This protein binds this small molecule.
Small molecule (SMILES): CC(=O)N[C@@H]1[C@@H](O)[C@H](O)[C@@H](CO)O[C@H]1O

Binding-site contacts:
Ligand atom C3 contacts residue ASN1134 of chain 1.A at 3.9 Å.
Ligand atom C2 contacts residue ASN1134 of chain 1.A at 2.6 Å.
Ligand atom C1 contacts residue ASN1134 of chain 1.A at 1.4 Å.
Ligand atom O5 contacts residue ASN1134 of chain 1.A at 2.3 Å (h-bond).
Ligand atom C8 contacts residue ASN1134 of chain 1.A at 3.3 Å.
Ligand atom O7 contacts residue ASN1134 of chain 1.A at 3.7 Å.
Ligand atom C7 contacts residue ASN1134 of chain 1.A at 2.9 Å.
Ligand atom C5 contacts residue ASN1134 of chain 1.A at 3.6 Å.
Ligand atom N2 contacts residue ASN1134 of chain 1.A at 2.4 Å (h-bond).
Ligand atom C4 contacts residue ASN1134 of chain 1.A at 4.2 Å.

Sequence of chain 1.A:
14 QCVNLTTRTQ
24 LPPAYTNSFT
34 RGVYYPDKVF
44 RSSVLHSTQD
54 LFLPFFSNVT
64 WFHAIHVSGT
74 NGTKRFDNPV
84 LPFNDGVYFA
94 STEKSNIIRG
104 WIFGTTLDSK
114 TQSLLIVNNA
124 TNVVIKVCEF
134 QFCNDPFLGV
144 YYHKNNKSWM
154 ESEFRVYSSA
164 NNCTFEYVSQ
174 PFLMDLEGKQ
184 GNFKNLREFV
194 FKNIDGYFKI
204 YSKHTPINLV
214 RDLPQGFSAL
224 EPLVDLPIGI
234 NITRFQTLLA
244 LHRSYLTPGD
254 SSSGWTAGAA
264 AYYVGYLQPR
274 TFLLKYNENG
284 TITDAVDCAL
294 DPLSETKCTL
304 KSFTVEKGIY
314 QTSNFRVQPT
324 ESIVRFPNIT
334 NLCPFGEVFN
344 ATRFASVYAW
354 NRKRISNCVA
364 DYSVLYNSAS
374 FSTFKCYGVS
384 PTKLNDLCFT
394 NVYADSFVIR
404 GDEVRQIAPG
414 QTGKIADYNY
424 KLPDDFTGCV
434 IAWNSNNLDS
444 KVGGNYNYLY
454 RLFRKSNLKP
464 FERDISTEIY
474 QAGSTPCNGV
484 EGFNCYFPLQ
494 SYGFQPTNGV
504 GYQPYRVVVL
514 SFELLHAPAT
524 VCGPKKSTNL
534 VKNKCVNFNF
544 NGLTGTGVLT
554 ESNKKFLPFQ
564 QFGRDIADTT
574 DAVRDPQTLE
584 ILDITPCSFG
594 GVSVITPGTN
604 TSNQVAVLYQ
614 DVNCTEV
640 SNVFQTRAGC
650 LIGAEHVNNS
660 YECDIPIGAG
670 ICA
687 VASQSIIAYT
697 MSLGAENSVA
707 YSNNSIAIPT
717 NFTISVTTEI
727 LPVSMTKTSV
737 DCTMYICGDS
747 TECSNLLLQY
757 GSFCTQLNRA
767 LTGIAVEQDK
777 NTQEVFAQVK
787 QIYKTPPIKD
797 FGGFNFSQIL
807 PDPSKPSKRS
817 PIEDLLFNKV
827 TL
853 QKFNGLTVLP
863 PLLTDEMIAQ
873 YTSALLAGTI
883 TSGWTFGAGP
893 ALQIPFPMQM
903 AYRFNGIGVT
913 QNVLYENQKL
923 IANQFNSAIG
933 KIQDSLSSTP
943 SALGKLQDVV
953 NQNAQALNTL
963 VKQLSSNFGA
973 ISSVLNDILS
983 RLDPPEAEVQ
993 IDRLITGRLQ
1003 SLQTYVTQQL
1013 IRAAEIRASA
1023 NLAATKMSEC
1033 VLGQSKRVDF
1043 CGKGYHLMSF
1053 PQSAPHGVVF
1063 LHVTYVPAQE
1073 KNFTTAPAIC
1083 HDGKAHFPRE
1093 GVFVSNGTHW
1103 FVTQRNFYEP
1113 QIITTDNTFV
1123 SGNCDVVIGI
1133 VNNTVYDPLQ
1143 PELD